Sequence of chain 9.A:
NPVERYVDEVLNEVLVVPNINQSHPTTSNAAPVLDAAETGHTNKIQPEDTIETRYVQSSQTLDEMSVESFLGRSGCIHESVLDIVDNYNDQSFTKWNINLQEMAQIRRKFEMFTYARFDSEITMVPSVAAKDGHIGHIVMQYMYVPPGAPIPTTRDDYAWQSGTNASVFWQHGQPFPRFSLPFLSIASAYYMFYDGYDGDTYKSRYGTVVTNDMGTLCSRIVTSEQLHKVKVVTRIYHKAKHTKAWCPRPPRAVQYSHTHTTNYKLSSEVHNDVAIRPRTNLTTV

A small-molecule ligand and the protein it binds are described below.
Small molecule (SMILES): Cc1cc(CCCOc2c(C)cc(-c3noc(C(F)(F)F)n3)cc2C)on1

Binding-site contacts:
Ligand atom C5B contacts residue LEU181 of chain 9.A at 3.5 Å (hydrophobic).
Ligand atom F2 contacts residue TYR142 of chain 9.A at 3.6 Å.
Ligand atom C1B contacts residue LEU181 of chain 9.A at 3.8 Å (hydrophobic).
Ligand atom C1C contacts residue MET214 of chain 9.A at 3.5 Å (hydrophobic).
Ligand atom N1A contacts residue PHE179 of chain 9.A at 3.6 Å.
Ligand atom F3 contacts residue TYR144 of chain 9.A at 3.1 Å.
Ligand atom F1 contacts residue TYR142 of chain 9.A at 3.3 Å.
Ligand atom F1 contacts residue LEU217 of chain 9.A at 3.3 Å.
Ligand atom CM4 contacts residue TYR142 of chain 9.A at 3.5 Å (hydrophobic).
Ligand atom C3A contacts residue TYR144 of chain 9.A at 3.7 Å (hydrophobic).
Ligand atom N3A contacts residue LEU217 of chain 9.A at 3.6 Å.
Ligand atom F3 contacts residue TYR142 of chain 9.A at 2.6 Å.
Ligand atom C5B contacts residue TYR144 of chain 9.A at 3.7 Å (hydrophobic).
Ligand atom C4B contacts residue LEU181 of chain 9.A at 3.8 Å (hydrophobic).
Ligand atom F2 contacts residue PHE179 of chain 9.A at 3.6 Å.
Ligand atom O1 contacts residue MET214 of chain 9.A at 3.3 Å.
Ligand atom F2 contacts residue VAL168 of chain 9.A at 2.9 Å.
Ligand atom CM3 contacts residue TYR190 of chain 9.A at 3.7 Å (hydrophobic).
Ligand atom N1A contacts residue TYR144 of chain 9.A at 3.3 Å.
Ligand atom N3A contacts residue PHE179 of chain 9.A at 3.2 Å.
Ligand atom CM6 contacts residue MET214 of chain 9.A at 3.4 Å (hydrophobic).
Ligand atom F3 contacts residue MET143 of chain 9.A at 3.3 Å.
Ligand atom CM6 contacts residue LEU184 of chain 9.A at 3.4 Å (hydrophobic).
Ligand atom C3A contacts residue PHE179 of chain 9.A at 3.4 Å (hydrophobic).
Ligand atom C2A contacts residue TYR144 of chain 9.A at 3.6 Å (hydrophobic).
Ligand atom C4 contacts residue LEU100 of chain 9.A at 3.7 Å (hydrophobic).
Ligand atom CM3 contacts residue ASN212 of chain 9.A at 3.6 Å.
Ligand atom C4 contacts residue TYR190 of chain 9.A at 3.6 Å (hydrophobic).
Ligand atom F1 contacts residue MET124 of chain 9.A at 3.5 Å.
Ligand atom F3 contacts residue ALA166 of chain 9.A at 3.2 Å.
Ligand atom C1B contacts residue ILE98 of chain 9.A at 3.7 Å (hydrophobic).
Ligand atom C2A contacts residue PHE179 of chain 9.A at 3.5 Å (hydrophobic).
Ligand atom O1B contacts residue ILE98 of chain 9.A at 3.1 Å.
Ligand atom N2 contacts residue LEU100 of chain 9.A at 3.8 Å.
Ligand atom O1 contacts residue LEU100 of chain 9.A at 3.7 Å.
Ligand atom CM2 contacts residue ILE122 of chain 9.A at 3.5 Å (hydrophobic).
Ligand atom C6B contacts residue LEU181 of chain 9.A at 3.5 Å (hydrophobic).
Ligand atom O1A contacts residue TYR144 of chain 9.A at 3.3 Å.
Ligand atom CM6 contacts residue TYR144 of chain 9.A at 3.6 Å (hydrophobic).
Ligand atom C3 contacts residue LEU100 of chain 9.A at 3.6 Å (hydrophobic).

Sequence of chain 9.C:
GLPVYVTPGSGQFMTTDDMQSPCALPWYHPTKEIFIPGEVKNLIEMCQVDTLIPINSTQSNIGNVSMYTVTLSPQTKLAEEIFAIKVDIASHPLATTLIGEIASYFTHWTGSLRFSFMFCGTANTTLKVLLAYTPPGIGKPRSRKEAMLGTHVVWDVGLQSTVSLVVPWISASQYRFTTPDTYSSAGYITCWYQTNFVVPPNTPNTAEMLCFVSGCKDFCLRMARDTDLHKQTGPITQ